Binding-site contacts:
Ligand atom N20 contacts residue LEU41 of chain 1.A at 3.9 Å.
Ligand atom C10 contacts residue THR177 of chain 1.A at 3.6 Å.
Ligand atom C9 contacts residue MET91 of chain 1.A at 3.6 Å (hydrophobic).
Ligand atom C9 contacts residue ILE89 of chain 1.A at 3.7 Å (hydrophobic).
Ligand atom C30 contacts residue GLY128 of chain 1.A at 3.7 Å.
Ligand atom C31 contacts residue PHE131 of chain 1.A at 3.5 Å (hydrophobic).
Ligand atom C14 contacts residue SER45 of chain 1.A at 3.8 Å.
Ligand atom C22 contacts residue PHE131 of chain 1.A at 3.7 Å (hydrophobic).
Ligand atom C12 contacts residue THR177 of chain 1.A at 3.8 Å.
Ligand atom O16 contacts residue ASP86 of chain 1.A at 2.7 Å (salt-bridge).
Ligand atom C14 contacts residue ASP86 of chain 1.A at 3.5 Å.
Ligand atom C3 contacts residue ASN44 of chain 1.A at 3.2 Å.
Ligand atom C4 contacts residue ASN44 of chain 1.A at 3.3 Å.
Ligand atom C29 contacts residue ASP47 of chain 1.A at 3.8 Å.
Ligand atom N20 contacts residue ASN44 of chain 1.A at 3.1 Å (h-bond).
Ligand atom N8 contacts residue ALA48 of chain 1.A at 3.8 Å.
Ligand atom C33 contacts residue ASN99 of chain 1.A at 3.7 Å.
Ligand atom C15 contacts residue ASP86 of chain 1.A at 3.5 Å.
Ligand atom C19 contacts residue PHE131 of chain 1.A at 3.9 Å (hydrophobic).
Ligand atom C19 contacts residue ASN44 of chain 1.A at 3.5 Å.
Ligand atom O16 contacts residue ALA48 of chain 1.A at 3.2 Å.
Ligand atom C23 contacts residue PHE131 of chain 1.A at 3.8 Å (hydrophobic).
Ligand atom C15 contacts residue THR177 of chain 1.A at 3.6 Å.
Ligand atom O16 contacts residue THR177 of chain 1.A at 3.5 Å.
Ligand atom N8 contacts residue MET91 of chain 1.A at 3.9 Å.
Ligand atom N20 contacts residue PHE131 of chain 1.A at 3.3 Å.
Ligand atom C32 contacts residue LEU96 of chain 1.A at 3.9 Å (hydrophobic).
Ligand atom C10 contacts residue ALA48 of chain 1.A at 3.8 Å (hydrophobic).
Ligand atom C17 contacts residue ASN44 of chain 1.A at 3.5 Å.
Ligand atom C9 contacts residue GLY90 of chain 1.A at 3.4 Å.
Ligand atom O11 contacts residue GLY90 of chain 1.A at 3.7 Å.
Ligand atom C28 contacts residue ASP47 of chain 1.A at 3.5 Å.
Ligand atom C26 contacts residue GLY128 of chain 1.A at 3.6 Å.
Ligand atom N21 contacts residue VAL179 of chain 1.A at 3.7 Å.
Ligand atom C6 contacts residue ASN99 of chain 1.A at 3.8 Å.
Ligand atom O11 contacts residue MET91 of chain 1.A at 3.7 Å.
Ligand atom N21 contacts residue ASN44 of chain 1.A at 3.5 Å.
Ligand atom C13 contacts residue MET91 of chain 1.A at 3.6 Å (hydrophobic).
Ligand atom C14 contacts residue THR177 of chain 1.A at 3.8 Å.
Ligand atom O11 contacts residue THR177 of chain 1.A at 2.7 Å (h-bond).

Sequence of chain 1.A:
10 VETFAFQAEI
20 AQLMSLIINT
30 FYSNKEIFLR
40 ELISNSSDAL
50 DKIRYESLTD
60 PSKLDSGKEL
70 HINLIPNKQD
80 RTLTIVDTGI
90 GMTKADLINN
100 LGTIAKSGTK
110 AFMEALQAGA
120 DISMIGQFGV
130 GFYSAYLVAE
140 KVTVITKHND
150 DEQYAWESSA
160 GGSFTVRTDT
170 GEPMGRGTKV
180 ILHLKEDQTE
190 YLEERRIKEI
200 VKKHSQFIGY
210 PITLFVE

A protein and the small-molecule ligand that binds it are described below.
Small molecule (SMILES): CN1CCC(c2ccc(N(C)C(=O)c3cc4c(CCC(C)(C)C)[nH]nc4cc3O)cc2)CC1